A small-molecule ligand and the protein it binds are described below.
Small molecule (SMILES): Cn1cc(-c2ccc(C(=O)O)c(CCC(=O)c3c(F)cc(-c4cn[nH]c4)cc3F)c2)cn1

Sequence of chain 1.C:
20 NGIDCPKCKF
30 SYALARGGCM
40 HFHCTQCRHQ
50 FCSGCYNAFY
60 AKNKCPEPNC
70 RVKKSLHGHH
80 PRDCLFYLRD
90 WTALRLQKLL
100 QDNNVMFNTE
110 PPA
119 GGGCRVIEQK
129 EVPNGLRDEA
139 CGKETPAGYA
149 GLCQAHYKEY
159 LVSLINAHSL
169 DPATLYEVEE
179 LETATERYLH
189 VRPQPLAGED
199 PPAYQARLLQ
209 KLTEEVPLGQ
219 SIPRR

Binding-site contacts:
Ligand atom C9 contacts residue LEU75 of chain 1.C at 3.7 Å (hydrophobic).
Ligand atom O1 contacts residue ARG88 of chain 1.C at 2.9 Å (salt-bridge).
Ligand atom C4 contacts residue HIS40 of chain 1.C at 3.8 Å.
Ligand atom C12 contacts residue CYS38 of chain 1.C at 1.8 Å (hydrophobic).
Ligand atom C7 contacts residue GOL1 of chain 1.GA at 3.7 Å.
Ligand atom C18 contacts residue ARG88 of chain 1.C at 3.6 Å.
Ligand atom C7 contacts residue HIS40 of chain 1.C at 3.8 Å.
Ligand atom C5 contacts residue GOL1 of chain 1.GA at 3.5 Å.
Ligand atom C6 contacts residue HIS40 of chain 1.C at 3.5 Å.
Ligand atom F1 contacts residue CYS38 of chain 1.C at 3.3 Å.
Ligand atom C19 contacts residue GLY37 of chain 1.C at 3.3 Å.
Ligand atom O2 contacts residue CYS38 of chain 1.C at 3.8 Å.
Ligand atom C1 contacts residue HIS40 of chain 1.C at 3.7 Å.
Ligand atom C3 contacts residue CYS38 of chain 1.C at 3.6 Å (hydrophobic).
Ligand atom C22 contacts residue ARG88 of chain 1.C at 3.5 Å.
Ligand atom O1 contacts residue PHE85 of chain 1.C at 3.8 Å.
Ligand atom C11 contacts residue ARG88 of chain 1.C at 3.7 Å.
Ligand atom C6 contacts residue CYS38 of chain 1.C at 3.0 Å (hydrophobic).
Ligand atom C9 contacts residue HIS40 of chain 1.C at 3.5 Å.
Ligand atom O1 contacts residue GOL1 of chain 1.GA at 2.4 Å (h-bond).
Ligand atom N4 contacts residue ASP89 of chain 1.C at 3.6 Å (salt-bridge).
Ligand atom O2 contacts residue ARG88 of chain 1.C at 2.9 Å (salt-bridge).
Ligand atom N2 contacts residue LEU75 of chain 1.C at 3.8 Å.
Ligand atom F2 contacts residue GOL1 of chain 1.GA at 3.2 Å.
Ligand atom N3 contacts residue ARG88 of chain 1.C at 3.5 Å (salt-bridge).
Ligand atom C20 contacts residue ARG88 of chain 1.C at 3.6 Å.
Ligand atom F1 contacts residue GLY37 of chain 1.C at 2.5 Å.
Ligand atom O2 contacts residue MET39 of chain 1.C at 2.9 Å (h-bond).
Ligand atom C4 contacts residue CYS38 of chain 1.C at 2.6 Å (hydrophobic).
Ligand atom C23 contacts residue ARG88 of chain 1.C at 3.8 Å.
Ligand atom C21 contacts residue ARG88 of chain 1.C at 3.5 Å.
Ligand atom C20 contacts residue GLY37 of chain 1.C at 3.2 Å.
Ligand atom C5 contacts residue PHE58 of chain 1.C at 3.8 Å (hydrophobic).
Ligand atom C13 contacts residue CYS38 of chain 1.C at 2.8 Å (hydrophobic).
Ligand atom C3 contacts residue GOL1 of chain 1.GA at 3.8 Å.
Ligand atom C2 contacts residue HIS40 of chain 1.C at 3.5 Å.
Ligand atom N3 contacts residue ASP89 of chain 1.C at 3.0 Å (salt-bridge).
Ligand atom C7 contacts residue PHE58 of chain 1.C at 3.8 Å (hydrophobic).
Ligand atom N4 contacts residue ARG88 of chain 1.C at 3.6 Å.
Ligand atom C11 contacts residue GOL1 of chain 1.GA at 3.5 Å.